Binding-site contacts:
Ligand atom O contacts residue SER204 of chain 2.D at 2.6 Å (h-bond).
Ligand atom C contacts residue ASN44 of chain 2.D at 2.7 Å.
Ligand atom OG contacts residue GLN43 of chain 2.D at 3.5 Å (h-bond).
Ligand atom CB contacts residue ASN44 of chain 2.D at 2.8 Å.
Ligand atom CD contacts residue MET42 of chain 2.D at 3.9 Å (hydrophobic).
Ligand atom CG contacts residue SER204 of chain 2.D at 2.6 Å.
Ligand atom CB contacts residue MET42 of chain 2.D at 3.0 Å (hydrophobic).
Ligand atom N contacts residue ASN44 of chain 2.D at 3.2 Å (h-bond).
Ligand atom CA contacts residue ASN44 of chain 2.D at 3.5 Å.
Ligand atom CD contacts residue PRO206 of chain 2.D at 3.8 Å (hydrophobic).
Ligand atom C contacts residue SER204 of chain 2.D at 3.9 Å.
Ligand atom OG contacts residue ASN41 of chain 2.D at 2.6 Å.
Ligand atom N contacts residue ASN41 of chain 2.D at 3.9 Å.
Ligand atom C contacts residue ASN41 of chain 2.D at 3.2 Å.
Ligand atom CA contacts residue ASN41 of chain 2.D at 3.9 Å.
Ligand atom CB contacts residue ASN41 of chain 2.D at 3.9 Å.
Ligand atom CA contacts residue ASN44 of chain 2.D at 2.8 Å.
Ligand atom CB contacts residue SER204 of chain 2.D at 2.8 Å.
Ligand atom CD contacts residue SER204 of chain 2.D at 3.6 Å.
Ligand atom O contacts residue ASN41 of chain 2.D at 2.6 Å (h-bond).
Ligand atom C contacts residue SER204 of chain 2.D at 2.9 Å.
Ligand atom CG contacts residue PRO206 of chain 2.D at 2.8 Å (hydrophobic).
Ligand atom CG contacts residue HIS205 of chain 2.D at 3.9 Å.
Ligand atom O contacts residue ASN44 of chain 2.D at 2.5 Å (h-bond).
Ligand atom CD2 contacts residue MET42 of chain 2.D at 3.7 Å (hydrophobic).
Ligand atom CG contacts residue ASN44 of chain 2.D at 3.6 Å.
Ligand atom CD1 contacts residue LYS200 of chain 2.D at 3.3 Å.
Ligand atom OH contacts residue HIS205 of chain 2.D at 3.3 Å (h-bond).
Ligand atom CD contacts residue ASN44 of chain 2.D at 3.7 Å.
Ligand atom CB contacts residue ASN41 of chain 2.D at 3.9 Å.
Ligand atom CB contacts residue GLN43 of chain 2.D at 3.0 Å.
Ligand atom OG contacts residue LYS46 of chain 2.D at 3.4 Å.
Ligand atom CA contacts residue SER204 of chain 2.D at 2.8 Å.
Ligand atom O contacts residue ASN44 of chain 2.D at 2.2 Å (h-bond).
Ligand atom CE1 contacts residue LYS200 of chain 2.D at 3.8 Å.
Ligand atom CG contacts residue LYS200 of chain 2.D at 3.9 Å.
Ligand atom N contacts residue SER204 of chain 2.D at 2.9 Å (h-bond).
Ligand atom CD2 contacts residue GLN43 of chain 2.D at 3.2 Å.
Ligand atom CD2 contacts residue ASN44 of chain 2.D at 3.4 Å.
Ligand atom C contacts residue ASN44 of chain 2.D at 3.4 Å.

Sequence of chain 2.D:
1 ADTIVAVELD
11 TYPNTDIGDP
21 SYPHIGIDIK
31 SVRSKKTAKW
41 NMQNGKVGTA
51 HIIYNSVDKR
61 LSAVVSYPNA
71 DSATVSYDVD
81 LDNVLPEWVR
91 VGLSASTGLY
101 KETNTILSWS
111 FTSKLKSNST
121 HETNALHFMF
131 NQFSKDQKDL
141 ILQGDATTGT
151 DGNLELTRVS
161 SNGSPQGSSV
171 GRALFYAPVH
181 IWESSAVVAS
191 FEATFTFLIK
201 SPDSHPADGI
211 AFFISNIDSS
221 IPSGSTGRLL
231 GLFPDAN

This protein binds this small molecule.
Small molecule (SMILES): CSCC[C@H](N)C(=O)N[C@@H](Cc1ccc(O)cc1)C(=O)N[C@@H](CC1=c2ccccc2=NC1)C(=O)N[C@@H](Cc1ccc(O)cc1)C(=O)N1CCC[C@H]1C(=O)N[C@@H](Cc1ccc(O)cc1)C(=O)N[C@@H](C)C(=O)N[C@@H](CO)C(=O)NCC(=O)N[C@@H](CO)C(=O)O